Binding-site contacts:
Ligand atom C2 contacts residue CYS173 of chain 1.A at 3.6 Å (hydrophobic).
Ligand atom C10 contacts residue SER177 of chain 1.A at 1.4 Å.
Ligand atom C3 contacts residue GLY194 of chain 1.A at 3.9 Å.
Ligand atom O12 contacts residue CYS173 of chain 1.A at 3.4 Å (h-bond).
Ligand atom C7 contacts residue VAL191 of chain 1.A at 4.1 Å (hydrophobic).
Ligand atom C4 contacts residue VAL191 of chain 1.A at 3.6 Å (hydrophobic).
Ligand atom C3 contacts residue TRP193 of chain 1.A at 3.7 Å (hydrophobic).
Ligand atom N6 contacts residue ASP171 of chain 1.A at 3.1 Å (salt-bridge).
Ligand atom C5 contacts residue SER172 of chain 1.A at 3.1 Å.
Ligand atom C10 contacts residue GLY175 of chain 1.A at 4.1 Å.
Ligand atom C4 contacts residue TRP193 of chain 1.A at 3.6 Å (hydrophobic).
Ligand atom O12 contacts residue GLN174 of chain 1.A at 3.3 Å.
Ligand atom C7 contacts residue SER192 of chain 1.A at 3.8 Å.
Ligand atom C9 contacts residue SER177 of chain 1.A at 2.5 Å.
Ligand atom C7 contacts residue TRP193 of chain 1.A at 4.2 Å (hydrophobic).
Ligand atom N6 contacts residue GLY204 of chain 1.A at 4.0 Å.
Ligand atom C10 contacts residue HIS40 of chain 1.A at 3.9 Å.
Ligand atom C5 contacts residue TRP193 of chain 1.A at 3.2 Å (hydrophobic).
Ligand atom C9 contacts residue GLN174 of chain 1.A at 4.0 Å.
Ligand atom N6 contacts residue SER172 of chain 1.A at 3.0 Å (h-bond).
Ligand atom O12 contacts residue GLY175 of chain 1.A at 2.9 Å (h-bond).
Ligand atom C8 contacts residue GLN174 of chain 1.A at 3.2 Å.
Ligand atom C9 contacts residue HIS40 of chain 1.A at 4.0 Å.
Ligand atom C1 contacts residue ASP171 of chain 1.A at 3.6 Å.
Ligand atom C5 contacts residue GLY194 of chain 1.A at 4.1 Å.
Ligand atom C1 contacts residue SER172 of chain 1.A at 3.3 Å.
Ligand atom C2 contacts residue SER172 of chain 1.A at 3.8 Å.
Ligand atom C5 contacts residue VAL205 of chain 1.A at 4.1 Å (hydrophobic).
Ligand atom C1 contacts residue GLY196 of chain 1.A at 3.3 Å.
Ligand atom C5 contacts residue GLY204 of chain 1.A at 3.5 Å.
Ligand atom C4 contacts residue SER172 of chain 1.A at 3.3 Å.
Ligand atom C10 contacts residue GLN174 of chain 1.A at 4.2 Å.
Ligand atom C2 contacts residue GLN174 of chain 1.A at 4.0 Å.
Ligand atom C5 contacts residue ASP171 of chain 1.A at 4.0 Å.
Ligand atom O12 contacts residue SER177 of chain 1.A at 2.3 Å (h-bond).
Ligand atom C7 contacts residue SER177 of chain 1.A at 3.5 Å.
Ligand atom O12 contacts residue ASP176 of chain 1.A at 3.5 Å (salt-bridge).
Ligand atom C8 contacts residue SER177 of chain 1.A at 3.5 Å.
Ligand atom C1 contacts residue CYS197 of chain 1.A at 4.1 Å (hydrophobic).
Ligand atom C9 contacts residue SER192 of chain 1.A at 4.1 Å.

Sequence of chain 1.A:
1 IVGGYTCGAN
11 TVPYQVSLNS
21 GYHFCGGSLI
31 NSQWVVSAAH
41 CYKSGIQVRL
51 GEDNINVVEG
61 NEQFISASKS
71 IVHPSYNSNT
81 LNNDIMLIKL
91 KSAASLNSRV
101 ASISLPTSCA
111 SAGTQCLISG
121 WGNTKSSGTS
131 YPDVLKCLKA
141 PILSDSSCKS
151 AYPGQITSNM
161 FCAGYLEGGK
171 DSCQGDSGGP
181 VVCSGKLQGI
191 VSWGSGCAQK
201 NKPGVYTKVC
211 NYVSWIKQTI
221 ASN

The small molecule below binds the protein below.
Small molecule (SMILES): O=CCCCC1CCNCC1